Binding-site contacts:
Ligand atom N2 contacts residue ASN332 of chain 1.A at 3.0 Å (h-bond).
Ligand atom C1 contacts residue ASN332 of chain 1.A at 1.4 Å.
Ligand atom O5 contacts residue ASN332 of chain 1.A at 2.4 Å (h-bond).
Ligand atom C1 contacts residue SER334 of chain 1.A at 4.2 Å.
Ligand atom O7 contacts residue ASN332 of chain 1.A at 3.5 Å (h-bond).
Ligand atom O5 contacts residue VAL335 of chain 1.A at 4.0 Å.
Ligand atom C3 contacts residue ASN332 of chain 1.A at 3.8 Å.
Ligand atom O5 contacts residue SER334 of chain 1.A at 4.1 Å.
Ligand atom C4 contacts residue ASN332 of chain 1.A at 4.2 Å.
Ligand atom C2 contacts residue ASN332 of chain 1.A at 2.5 Å.
Ligand atom C5 contacts residue SER334 of chain 1.A at 4.1 Å.
Ligand atom C7 contacts residue ASN332 of chain 1.A at 3.5 Å.
Ligand atom C5 contacts residue ASN332 of chain 1.A at 3.7 Å.
Ligand atom C1 contacts residue VAL335 of chain 1.A at 4.5 Å (hydrophobic).
Ligand atom C6 contacts residue SER334 of chain 1.A at 4.4 Å.

Sequence of chain 1.A:
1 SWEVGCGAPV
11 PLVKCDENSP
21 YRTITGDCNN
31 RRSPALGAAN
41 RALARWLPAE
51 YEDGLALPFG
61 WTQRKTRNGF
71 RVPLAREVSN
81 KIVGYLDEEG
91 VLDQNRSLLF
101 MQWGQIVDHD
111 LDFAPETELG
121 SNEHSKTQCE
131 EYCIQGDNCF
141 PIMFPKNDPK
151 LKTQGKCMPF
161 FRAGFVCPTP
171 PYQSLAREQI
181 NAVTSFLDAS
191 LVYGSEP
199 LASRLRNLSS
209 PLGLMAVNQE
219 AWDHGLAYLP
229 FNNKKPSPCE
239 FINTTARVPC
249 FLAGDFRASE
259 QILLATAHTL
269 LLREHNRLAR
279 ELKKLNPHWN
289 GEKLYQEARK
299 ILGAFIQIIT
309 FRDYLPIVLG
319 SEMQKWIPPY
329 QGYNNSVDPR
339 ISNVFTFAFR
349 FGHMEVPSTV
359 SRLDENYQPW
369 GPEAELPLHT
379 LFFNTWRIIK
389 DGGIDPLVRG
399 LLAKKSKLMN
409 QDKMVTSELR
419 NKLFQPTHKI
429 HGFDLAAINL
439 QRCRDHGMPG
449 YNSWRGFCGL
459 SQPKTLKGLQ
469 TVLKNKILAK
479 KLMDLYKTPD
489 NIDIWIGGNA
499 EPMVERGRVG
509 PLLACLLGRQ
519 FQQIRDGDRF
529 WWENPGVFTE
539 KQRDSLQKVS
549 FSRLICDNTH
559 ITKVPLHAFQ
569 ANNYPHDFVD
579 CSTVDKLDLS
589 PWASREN

This protein binds this small molecule.
Small molecule (SMILES): CC(=O)N[C@@H]1[C@@H](O)[C@H](O)[C@@H](CO)O[C@H]1O